Sequence of chain 1.B:
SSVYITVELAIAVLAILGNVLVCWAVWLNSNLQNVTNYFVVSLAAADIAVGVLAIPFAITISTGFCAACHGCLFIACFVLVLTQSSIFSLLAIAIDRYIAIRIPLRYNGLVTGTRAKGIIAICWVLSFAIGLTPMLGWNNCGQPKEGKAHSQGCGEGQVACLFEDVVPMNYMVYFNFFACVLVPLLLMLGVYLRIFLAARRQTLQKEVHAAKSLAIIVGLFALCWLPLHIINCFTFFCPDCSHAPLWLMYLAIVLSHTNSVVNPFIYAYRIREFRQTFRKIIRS

This small molecule binds to this protein.
Small molecule (SMILES): CCNC(=O)[C@H]1O[C@@H](n2cnc3c(N)ncnc32)[C@H](O)[C@@H]1O

Binding-site contacts:
Ligand atom C8 contacts residue MET177 of chain 1.B at 3.7 Å (hydrophobic).
Ligand atom C4 contacts residue PHE168 of chain 1.B at 3.4 Å (hydrophobic).
Ligand atom O5' contacts residue HIS250 of chain 1.B at 3.1 Å (h-bond).
Ligand atom N9 contacts residue LEU249 of chain 1.B at 3.8 Å.
Ligand atom C6 contacts residue MET270 of chain 1.B at 3.8 Å (hydrophobic).
Ligand atom C3' contacts residue LEU249 of chain 1.B at 3.8 Å (hydrophobic).
Ligand atom N6 contacts residue GLU169 of chain 1.B at 3.1 Å (salt-bridge).
Ligand atom O5' contacts residue TRP246 of chain 1.B at 3.5 Å.
Ligand atom C5' contacts residue TRP246 of chain 1.B at 3.5 Å (hydrophobic).
Ligand atom N7 contacts residue PHE168 of chain 1.B at 3.4 Å.
Ligand atom C6 contacts residue PHE168 of chain 1.B at 3.5 Å (hydrophobic).
Ligand atom N3 contacts residue PHE168 of chain 1.B at 3.6 Å.
Ligand atom C8 contacts residue LEU249 of chain 1.B at 3.7 Å (hydrophobic).
Ligand atom O3' contacts residue SER277 of chain 1.B at 2.8 Å (h-bond).
Ligand atom C2 contacts residue PHE168 of chain 1.B at 3.6 Å (hydrophobic).
Ligand atom N1 contacts residue MET270 of chain 1.B at 3.7 Å.
Ligand atom N5' contacts residue LEU85 of chain 1.B at 3.8 Å.
Ligand atom C51 contacts residue ASN181 of chain 1.B at 3.5 Å.
Ligand atom N6 contacts residue MET270 of chain 1.B at 3.3 Å.
Ligand atom O4' contacts residue LEU85 of chain 1.B at 3.6 Å.
Ligand atom C52 contacts residue THR88 of chain 1.B at 3.8 Å.
Ligand atom N5' contacts residue THR88 of chain 1.B at 3.2 Å (h-bond).
Ligand atom N1 contacts residue PHE168 of chain 1.B at 3.7 Å.
Ligand atom N7 contacts residue MET177 of chain 1.B at 3.8 Å.
Ligand atom C3' contacts residue SER277 of chain 1.B at 3.4 Å.
Ligand atom C52 contacts residue ASN181 of chain 1.B at 3.3 Å.
Ligand atom C5 contacts residue PHE168 of chain 1.B at 3.3 Å (hydrophobic).
Ligand atom N6 contacts residue ASN253 of chain 1.B at 3.0 Å (h-bond).
Ligand atom O3' contacts residue HIS278 of chain 1.B at 2.9 Å (h-bond).
Ligand atom C8 contacts residue PHE168 of chain 1.B at 3.5 Å (hydrophobic).
Ligand atom N7 contacts residue ASN253 of chain 1.B at 3.2 Å (h-bond).
Ligand atom C2 contacts residue ILE274 of chain 1.B at 3.5 Å (hydrophobic).
Ligand atom O2' contacts residue VAL84 of chain 1.B at 3.7 Å.
Ligand atom O5' contacts residue LEU249 of chain 1.B at 3.8 Å.
Ligand atom O2' contacts residue HIS278 of chain 1.B at 3.1 Å (h-bond).
Ligand atom N5' contacts residue TRP246 of chain 1.B at 3.5 Å.
Ligand atom C51 contacts residue TRP246 of chain 1.B at 3.6 Å (hydrophobic).
Ligand atom N9 contacts residue PHE168 of chain 1.B at 3.6 Å.
Ligand atom C51 contacts residue HIS250 of chain 1.B at 3.5 Å.
Ligand atom C52 contacts residue GLN89 of chain 1.B at 3.5 Å.